The protein below binds the small molecule below.
Small molecule (SMILES): N#CCNC(=O)OCc1ccccc1

Binding-site contacts:
Ligand atom C13 contacts residue ARG46 of chain 1.B at 4.3 Å.
Ligand atom C7 contacts residue GLY43 of chain 1.B at 3.4 Å.
Ligand atom C2 contacts residue GLY43 of chain 1.B at 4.5 Å.
Ligand atom C2 contacts residue GLU437 of chain 1.B at 3.7 Å.
Ligand atom C12 contacts residue GLY43 of chain 1.B at 3.2 Å.
Ligand atom O8 contacts residue GLU437 of chain 1.B at 4.0 Å.
Ligand atom C3 contacts residue GLU433 of chain 1.B at 4.2 Å.
Ligand atom C1 contacts residue GLY43 of chain 1.B at 4.4 Å.
Ligand atom C9 contacts residue GLU437 of chain 1.B at 4.3 Å.
Ligand atom C4 contacts residue LEU399 of chain 1.B at 4.4 Å (hydrophobic).
Ligand atom C4 contacts residue GLU433 of chain 1.B at 3.9 Å.
Ligand atom C12 contacts residue ARG46 of chain 1.B at 4.1 Å.
Ligand atom C5 contacts residue GLU433 of chain 1.B at 3.9 Å.
Ligand atom C2 contacts residue ALA40 of chain 1.B at 3.4 Å (hydrophobic).
Ligand atom C7 contacts residue LEU44 of chain 1.B at 3.7 Å (hydrophobic).
Ligand atom O8 contacts residue GLY43 of chain 1.B at 4.3 Å.
Ligand atom C9 contacts residue GLY43 of chain 1.B at 3.8 Å.
Ligand atom C4 contacts residue VAL434 of chain 1.B at 3.8 Å (hydrophobic).
Ligand atom C3 contacts residue ALA40 of chain 1.B at 3.9 Å (hydrophobic).
Ligand atom N11 contacts residue GLY43 of chain 1.B at 3.5 Å (h-bond).
Ligand atom C6 contacts residue LEU44 of chain 1.B at 4.0 Å (hydrophobic).
Ligand atom C6 contacts residue LYS47 of chain 1.B at 4.3 Å.
Ligand atom C5 contacts residue LEU44 of chain 1.B at 4.1 Å (hydrophobic).
Ligand atom N11 contacts residue LYS47 of chain 1.B at 3.8 Å.
Ligand atom O10 contacts residue GLU437 of chain 1.B at 3.5 Å (salt-bridge).
Ligand atom C13 contacts residue LYS47 of chain 1.B at 4.4 Å.
Ligand atom C4 contacts residue LEU44 of chain 1.B at 4.1 Å (hydrophobic).
Ligand atom C1 contacts residue LEU44 of chain 1.B at 3.8 Å (hydrophobic).
Ligand atom C3 contacts residue LEU44 of chain 1.B at 3.9 Å (hydrophobic).
Ligand atom C12 contacts residue LYS47 of chain 1.B at 3.9 Å.
Ligand atom C13 contacts residue GLY43 of chain 1.B at 4.4 Å.
Ligand atom C2 contacts residue LEU44 of chain 1.B at 3.7 Å (hydrophobic).
Ligand atom C1 contacts residue ALA40 of chain 1.B at 4.4 Å (hydrophobic).
Ligand atom C3 contacts residue GLU437 of chain 1.B at 4.0 Å.
Ligand atom C7 contacts residue LYS47 of chain 1.B at 4.1 Å.
Ligand atom O10 contacts residue GLY43 of chain 1.B at 3.6 Å.
Ligand atom C3 contacts residue VAL434 of chain 1.B at 4.2 Å (hydrophobic).
Ligand atom C1 contacts residue GLU437 of chain 1.B at 4.2 Å.

Sequence of chain 1.B:
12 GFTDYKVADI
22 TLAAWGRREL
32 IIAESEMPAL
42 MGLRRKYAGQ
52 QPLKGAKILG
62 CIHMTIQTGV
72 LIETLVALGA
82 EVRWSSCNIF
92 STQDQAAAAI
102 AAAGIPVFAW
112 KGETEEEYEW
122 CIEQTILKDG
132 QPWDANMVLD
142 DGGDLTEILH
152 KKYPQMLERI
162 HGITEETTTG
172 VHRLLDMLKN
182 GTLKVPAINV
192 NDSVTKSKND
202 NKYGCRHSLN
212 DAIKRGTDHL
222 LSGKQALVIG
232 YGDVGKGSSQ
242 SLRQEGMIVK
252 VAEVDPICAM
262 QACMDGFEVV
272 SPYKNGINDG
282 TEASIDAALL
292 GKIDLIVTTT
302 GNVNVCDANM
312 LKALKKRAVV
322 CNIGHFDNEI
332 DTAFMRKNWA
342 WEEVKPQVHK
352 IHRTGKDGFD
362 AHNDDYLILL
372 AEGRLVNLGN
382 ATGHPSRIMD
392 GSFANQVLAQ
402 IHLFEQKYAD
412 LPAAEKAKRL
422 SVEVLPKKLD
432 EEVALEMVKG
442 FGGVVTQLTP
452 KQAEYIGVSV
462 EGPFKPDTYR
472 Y